Sequence of chain 2.A:
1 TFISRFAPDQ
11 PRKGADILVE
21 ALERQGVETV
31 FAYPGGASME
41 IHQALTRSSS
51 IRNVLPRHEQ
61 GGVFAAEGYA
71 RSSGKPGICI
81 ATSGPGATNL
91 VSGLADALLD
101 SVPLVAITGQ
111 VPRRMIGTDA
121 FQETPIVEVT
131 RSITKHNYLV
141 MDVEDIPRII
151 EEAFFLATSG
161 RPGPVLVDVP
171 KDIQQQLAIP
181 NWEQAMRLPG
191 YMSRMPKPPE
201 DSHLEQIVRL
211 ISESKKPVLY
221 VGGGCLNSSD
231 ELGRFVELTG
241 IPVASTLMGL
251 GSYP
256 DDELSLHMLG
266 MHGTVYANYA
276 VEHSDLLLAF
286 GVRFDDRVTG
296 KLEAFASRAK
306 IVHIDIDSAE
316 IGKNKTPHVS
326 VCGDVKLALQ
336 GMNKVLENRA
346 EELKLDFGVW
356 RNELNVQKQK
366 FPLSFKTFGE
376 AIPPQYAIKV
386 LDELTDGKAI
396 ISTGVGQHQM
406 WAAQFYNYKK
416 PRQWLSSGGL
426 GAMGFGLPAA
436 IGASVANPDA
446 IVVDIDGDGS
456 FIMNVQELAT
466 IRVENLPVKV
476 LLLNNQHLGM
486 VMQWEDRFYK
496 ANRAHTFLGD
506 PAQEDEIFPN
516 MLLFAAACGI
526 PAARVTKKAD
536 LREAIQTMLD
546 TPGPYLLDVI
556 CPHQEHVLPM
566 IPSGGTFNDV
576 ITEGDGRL

Binding-site contacts:
Ligand atom O1B contacts residue GLY401 of chain 2.A at 3.2 Å.
Ligand atom O2A contacts residue ASP453 of chain 2.A at 2.9 Å (salt-bridge).
Ligand atom PA contacts residue MG1 of chain 2.B at 3.2 Å.
Ligand atom O1B contacts residue GLN402 of chain 2.A at 2.6 Å (h-bond).
Ligand atom C7 contacts residue VAL400 of chain 2.A at 3.4 Å (hydrophobic).
Ligand atom C5' contacts residue MET428 of chain 2.A at 3.6 Å (hydrophobic).
Ligand atom CM2 contacts residue ASN89 of chain 3.A at 3.4 Å.
Ligand atom O2B contacts residue MG1 of chain 2.B at 2.1 Å.
Ligand atom C7 contacts residue MET428 of chain 2.A at 3.6 Å (hydrophobic).
Ligand atom O3A contacts residue HIS403 of chain 2.A at 2.9 Å (h-bond).
Ligand atom N3' contacts residue MET428 of chain 2.A at 3.2 Å (h-bond).
Ligand atom N3' contacts residue PRO85 of chain 3.A at 3.5 Å.
Ligand atom S1 contacts residue VAL400 of chain 2.A at 3.2 Å (h-bond).
Ligand atom PB contacts residue MG1 of chain 2.B at 3.2 Å.
Ligand atom N1' contacts residue GLU59 of chain 3.A at 2.9 Å (salt-bridge).
Ligand atom O2B contacts residue ASN480 of chain 2.A at 2.8 Å (h-bond).
Ligand atom N4' contacts residue GLN122 of chain 3.A at 3.1 Å (h-bond).
Ligand atom CM2 contacts residue MET428 of chain 2.A at 3.5 Å (hydrophobic).
Ligand atom S1 contacts residue GLY401 of chain 2.A at 3.5 Å.
Ligand atom O2A contacts residue MG1 of chain 2.B at 2.1 Å.
Ligand atom PB contacts residue GLN402 of chain 2.A at 3.6 Å.
Ligand atom O1B contacts residue MET485 of chain 2.A at 3.2 Å (h-bond).
Ligand atom O2B contacts residue GLY484 of chain 2.A at 2.7 Å (h-bond).
Ligand atom O3B contacts residue HIS403 of chain 2.A at 3.0 Å (h-bond).
Ligand atom O2A contacts residue HIS482 of chain 2.A at 3.1 Å (h-bond).
Ligand atom O1B contacts residue GLY484 of chain 2.A at 3.5 Å (h-bond).
Ligand atom PB contacts residue HIS403 of chain 2.A at 3.6 Å.
Ligand atom C4' contacts residue MET428 of chain 2.A at 3.5 Å (hydrophobic).
Ligand atom C4 contacts residue MET428 of chain 2.A at 3.5 Å (hydrophobic).
Ligand atom O1A contacts residue SER455 of chain 2.A at 2.5 Å (h-bond).
Ligand atom N4' contacts residue GLY426 of chain 2.A at 2.9 Å (h-bond).
Ligand atom O3B contacts residue ASN480 of chain 2.A at 3.6 Å (h-bond).
Ligand atom O3B contacts residue GLN402 of chain 2.A at 3.5 Å (h-bond).
Ligand atom O2A contacts residue GLY454 of chain 2.A at 3.0 Å (h-bond).
Ligand atom O2B contacts residue HIS482 of chain 2.A at 3.1 Å (h-bond).
Ligand atom C6' contacts residue GLU59 of chain 3.A at 3.2 Å.
Ligand atom O3A contacts residue MG1 of chain 2.B at 3.4 Å.
Ligand atom O7 contacts residue LEU483 of chain 2.A at 3.4 Å.
Ligand atom O1A contacts residue VAL400 of chain 2.A at 3.5 Å (h-bond).
Ligand atom CM4 contacts residue PRO34 of chain 3.A at 3.2 Å (hydrophobic).

Sequence of chain 3.A:
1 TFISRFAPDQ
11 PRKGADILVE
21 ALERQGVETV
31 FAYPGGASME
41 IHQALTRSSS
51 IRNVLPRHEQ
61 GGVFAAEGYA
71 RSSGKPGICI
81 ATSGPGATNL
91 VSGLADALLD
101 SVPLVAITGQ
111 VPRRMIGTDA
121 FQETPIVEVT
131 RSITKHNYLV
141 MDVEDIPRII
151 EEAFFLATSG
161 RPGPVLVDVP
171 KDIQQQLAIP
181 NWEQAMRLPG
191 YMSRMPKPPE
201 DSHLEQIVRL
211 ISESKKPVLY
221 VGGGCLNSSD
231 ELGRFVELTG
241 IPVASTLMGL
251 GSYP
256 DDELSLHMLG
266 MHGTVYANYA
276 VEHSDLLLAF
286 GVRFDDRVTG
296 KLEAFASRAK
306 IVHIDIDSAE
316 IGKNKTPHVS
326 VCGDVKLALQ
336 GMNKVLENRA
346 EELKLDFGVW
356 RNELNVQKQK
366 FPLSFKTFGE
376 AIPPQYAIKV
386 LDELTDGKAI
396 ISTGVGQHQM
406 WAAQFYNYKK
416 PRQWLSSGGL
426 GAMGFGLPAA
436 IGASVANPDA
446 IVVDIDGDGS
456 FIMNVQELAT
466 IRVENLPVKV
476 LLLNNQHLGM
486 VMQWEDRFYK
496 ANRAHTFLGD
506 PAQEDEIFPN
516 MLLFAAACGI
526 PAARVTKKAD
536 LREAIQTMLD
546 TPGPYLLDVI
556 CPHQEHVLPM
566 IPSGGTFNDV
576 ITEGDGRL

A small-molecule ligand and the protein it binds are described below.
Small molecule (SMILES): C/C(NCc1cnc(C)nc1N)=C(/S)CCO[P](=O)([O-])O[P](=O)([O-])O